Binding-site contacts:
Ligand atom O5 contacts residue ASP47 of chain 1.A at 2.7 Å (salt-bridge).
Ligand atom C4 contacts residue ASP23 of chain 1.A at 4.0 Å.
Ligand atom O5 contacts residue ASP23 of chain 1.A at 4.3 Å.
Ligand atom O5 contacts residue TYR22 of chain 1.A at 4.2 Å.
Ligand atom O5 contacts residue ARG19 of chain 1.A at 3.8 Å.
Ligand atom C5 contacts residue ASP23 of chain 1.A at 3.9 Å.
Ligand atom C1 contacts residue VAL45 of chain 1.A at 3.6 Å (hydrophobic).
Ligand atom O2 contacts residue ARG19 of chain 1.A at 3.7 Å.
Ligand atom C4 contacts residue VAL26 of chain 1.A at 4.2 Å (hydrophobic).
Ligand atom C1 contacts residue ASP47 of chain 1.A at 4.5 Å.
Ligand atom C4 contacts residue VAL45 of chain 1.A at 3.7 Å (hydrophobic).
Ligand atom C2 contacts residue ARG19 of chain 1.A at 4.4 Å.
Ligand atom O4 contacts residue TYR22 of chain 1.A at 4.4 Å.
Ligand atom C5 contacts residue VAL45 of chain 1.A at 4.1 Å (hydrophobic).
Ligand atom O2 contacts residue ARG27 of chain 1.A at 4.3 Å.
Ligand atom C3 contacts residue VAL45 of chain 1.A at 3.5 Å (hydrophobic).
Ligand atom C4 contacts residue ASN46 of chain 1.A at 4.4 Å.
Ligand atom O3 contacts residue ASP23 of chain 1.A at 4.5 Å.
Ligand atom O1 contacts residue ASN46 of chain 1.A at 4.3 Å.
Ligand atom O1 contacts residue VAL45 of chain 1.A at 4.4 Å.
Ligand atom O2 contacts residue ASP47 of chain 1.A at 4.2 Å.
Ligand atom C2 contacts residue VAL45 of chain 1.A at 3.9 Å (hydrophobic).
Ligand atom O5 contacts residue VAL45 of chain 1.A at 4.1 Å.
Ligand atom C5 contacts residue ASP47 of chain 1.A at 3.2 Å.
Ligand atom O4 contacts residue ASP23 of chain 1.A at 3.0 Å (salt-bridge).
Ligand atom O4 contacts residue VAL26 of chain 1.A at 4.4 Å.
Ligand atom O4 contacts residue ARG27 of chain 1.A at 3.6 Å.
Ligand atom C3 contacts residue ARG27 of chain 1.A at 4.5 Å.
Ligand atom O1 contacts residue ASP47 of chain 1.A at 3.8 Å.
Ligand atom C5 contacts residue ASN46 of chain 1.A at 3.4 Å.
Ligand atom C5 contacts residue ARG19 of chain 1.A at 4.2 Å.
Ligand atom C4 contacts residue TYR22 of chain 1.A at 4.4 Å (hydrophobic).
Ligand atom C1 contacts residue ASN46 of chain 1.A at 4.3 Å.
Ligand atom C2 contacts residue ASP47 of chain 1.A at 3.9 Å.
Ligand atom O2 contacts residue ASP23 of chain 1.A at 3.9 Å.
Ligand atom O3 contacts residue ARG27 of chain 1.A at 3.3 Å (salt-bridge).
Ligand atom O5 contacts residue ASN46 of chain 1.A at 3.6 Å.
Ligand atom C5 contacts residue TYR22 of chain 1.A at 3.3 Å (hydrophobic).

The protein below binds the small molecule below.
Small molecule (SMILES): OC[C@@]1(O)OC[C@H](O)[C@@H]1O

Sequence of chain 1.A:
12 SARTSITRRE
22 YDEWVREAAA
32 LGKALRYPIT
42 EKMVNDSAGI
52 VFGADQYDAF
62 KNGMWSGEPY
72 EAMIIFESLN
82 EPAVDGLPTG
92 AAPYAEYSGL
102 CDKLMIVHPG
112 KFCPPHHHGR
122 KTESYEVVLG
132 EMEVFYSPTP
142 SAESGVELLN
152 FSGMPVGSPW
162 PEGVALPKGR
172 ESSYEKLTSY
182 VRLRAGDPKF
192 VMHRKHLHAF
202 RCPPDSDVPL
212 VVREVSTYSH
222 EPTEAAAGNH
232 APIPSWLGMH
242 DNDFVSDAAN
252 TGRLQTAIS